Sequence of chain 1.B:
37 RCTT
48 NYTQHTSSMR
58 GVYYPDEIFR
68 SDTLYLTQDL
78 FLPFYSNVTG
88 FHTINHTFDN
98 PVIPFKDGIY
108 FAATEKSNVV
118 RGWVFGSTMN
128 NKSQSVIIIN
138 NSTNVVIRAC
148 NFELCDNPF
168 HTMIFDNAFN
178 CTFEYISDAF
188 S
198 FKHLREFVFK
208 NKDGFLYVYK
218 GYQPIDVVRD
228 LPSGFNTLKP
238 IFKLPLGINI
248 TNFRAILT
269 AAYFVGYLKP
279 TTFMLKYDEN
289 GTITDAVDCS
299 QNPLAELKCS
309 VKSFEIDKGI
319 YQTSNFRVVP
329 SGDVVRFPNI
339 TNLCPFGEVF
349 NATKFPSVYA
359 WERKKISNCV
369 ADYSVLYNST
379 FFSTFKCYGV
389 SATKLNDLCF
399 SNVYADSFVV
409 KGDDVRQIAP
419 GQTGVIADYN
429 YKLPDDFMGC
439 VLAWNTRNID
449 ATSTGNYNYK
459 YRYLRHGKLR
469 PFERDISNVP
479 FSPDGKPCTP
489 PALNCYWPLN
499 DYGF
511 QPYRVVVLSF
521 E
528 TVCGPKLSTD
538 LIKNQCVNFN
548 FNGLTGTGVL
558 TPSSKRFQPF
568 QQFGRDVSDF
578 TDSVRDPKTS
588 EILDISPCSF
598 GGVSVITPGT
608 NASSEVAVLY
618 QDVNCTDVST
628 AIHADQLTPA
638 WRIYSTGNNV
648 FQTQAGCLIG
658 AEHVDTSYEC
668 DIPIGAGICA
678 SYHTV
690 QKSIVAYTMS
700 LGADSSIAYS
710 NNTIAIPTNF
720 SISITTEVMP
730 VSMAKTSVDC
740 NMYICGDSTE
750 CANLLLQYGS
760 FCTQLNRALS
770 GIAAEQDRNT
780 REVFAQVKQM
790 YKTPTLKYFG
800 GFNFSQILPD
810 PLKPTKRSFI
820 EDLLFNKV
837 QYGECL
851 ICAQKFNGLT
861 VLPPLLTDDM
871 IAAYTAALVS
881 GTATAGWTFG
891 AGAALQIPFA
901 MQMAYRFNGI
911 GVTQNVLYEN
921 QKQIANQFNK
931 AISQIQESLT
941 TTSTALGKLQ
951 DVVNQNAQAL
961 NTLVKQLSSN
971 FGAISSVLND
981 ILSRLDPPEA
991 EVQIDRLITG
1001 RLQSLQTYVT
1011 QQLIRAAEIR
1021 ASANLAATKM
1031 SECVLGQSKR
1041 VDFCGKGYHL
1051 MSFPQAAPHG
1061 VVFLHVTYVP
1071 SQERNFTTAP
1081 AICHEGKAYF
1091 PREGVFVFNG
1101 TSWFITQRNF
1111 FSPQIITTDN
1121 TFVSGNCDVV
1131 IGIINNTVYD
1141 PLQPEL

A small-molecule ligand and the protein it binds are described below.
Small molecule (SMILES): CC(=O)N[C@H]1[C@H](O[C@H]2[C@H](O)[C@@H](NC(C)=O)CO[C@@H]2CO)O[C@H](CO)[C@@H](O[C@@H]2O[C@H](CO)[C@@H](O)[C@H](O)[C@@H]2O)[C@@H]1O

Binding-site contacts:
Ligand atom C4 contacts residue ASN288 of chain 1.B at 4.2 Å.
Ligand atom N2 contacts residue ASN288 of chain 1.B at 2.7 Å (h-bond).
Ligand atom O5 contacts residue ASN288 of chain 1.B at 2.5 Å (h-bond).
Ligand atom C1 contacts residue ASN288 of chain 1.B at 1.4 Å.
Ligand atom O7 contacts residue ASN288 of chain 1.B at 3.8 Å.
Ligand atom C8 contacts residue ASN288 of chain 1.B at 4.5 Å.
Ligand atom C2 contacts residue ASN288 of chain 1.B at 2.4 Å.
Ligand atom C5 contacts residue ASN288 of chain 1.B at 3.7 Å.
Ligand atom C7 contacts residue ASN288 of chain 1.B at 3.4 Å.
Ligand atom C3 contacts residue ASN288 of chain 1.B at 3.6 Å.